Sequence of chain 1.A:
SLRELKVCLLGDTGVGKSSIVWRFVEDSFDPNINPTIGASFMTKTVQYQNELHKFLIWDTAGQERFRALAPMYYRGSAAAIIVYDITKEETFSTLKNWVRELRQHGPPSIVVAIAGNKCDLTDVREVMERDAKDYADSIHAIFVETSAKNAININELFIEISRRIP

Binding-site contacts:
Ligand atom O1A contacts residue SER19 of chain 1.A at 3.5 Å (h-bond).
Ligand atom O3A contacts residue GLY17 of chain 1.A at 3.1 Å (h-bond).
Ligand atom N1 contacts residue LYS150 of chain 1.A at 3.6 Å.
Ligand atom O6 contacts residue LYS119 of chain 1.A at 3.5 Å.
Ligand atom O1A contacts residue SER20 of chain 1.A at 2.8 Å (h-bond).
Ligand atom O6 contacts residue SER148 of chain 1.A at 3.4 Å.
Ligand atom O1B contacts residue LYS18 of chain 1.A at 2.8 Å (salt-bridge).
Ligand atom O1B contacts residue GLY17 of chain 1.A at 3.0 Å (h-bond).
Ligand atom N3B contacts residue MG1 of chain 1.B at 3.5 Å.
Ligand atom O2A contacts residue ILE34 of chain 1.A at 3.5 Å.
Ligand atom O2B contacts residue SER19 of chain 1.A at 3.0 Å (h-bond).
Ligand atom N2 contacts residue ASP121 of chain 1.A at 3.0 Å (salt-bridge).
Ligand atom O6 contacts residue ASN118 of chain 1.A at 3.5 Å (h-bond).
Ligand atom N7 contacts residue ASN118 of chain 1.A at 3.1 Å (h-bond).
Ligand atom O2G contacts residue MG1 of chain 1.B at 1.9 Å.
Ligand atom O1G contacts residue PRO36 of chain 1.A at 3.5 Å.
Ligand atom N1 contacts residue ASP121 of chain 1.A at 2.8 Å (salt-bridge).
Ligand atom C8 contacts residue SER20 of chain 1.A at 3.2 Å.
Ligand atom O2B contacts residue MG1 of chain 1.B at 2.1 Å.
Ligand atom N3B contacts residue GLY15 of chain 1.A at 3.1 Å (h-bond).
Ligand atom O2G contacts residue THR37 of chain 1.A at 2.9 Å (h-bond).
Ligand atom O3' contacts residue PRO32 of chain 1.A at 2.9 Å (h-bond).
Ligand atom O1G contacts residue THR14 of chain 1.A at 2.7 Å.
Ligand atom PG contacts residue MG1 of chain 1.B at 3.2 Å.
Ligand atom O2' contacts residue PRO32 of chain 1.A at 3.2 Å.
Ligand atom N2 contacts residue LYS150 of chain 1.A at 3.5 Å.
Ligand atom N7 contacts residue SER20 of chain 1.A at 3.5 Å.
Ligand atom O3G contacts residue THR14 of chain 1.A at 3.4 Å.
Ligand atom O4' contacts residue LYS119 of chain 1.A at 3.3 Å (salt-bridge).
Ligand atom O6 contacts residue LYS150 of chain 1.A at 3.4 Å (salt-bridge).
Ligand atom O3G contacts residue LYS18 of chain 1.A at 2.8 Å (salt-bridge).
Ligand atom O1A contacts residue GLY17 of chain 1.A at 3.4 Å.
Ligand atom O6 contacts residue ALA149 of chain 1.A at 2.9 Å (h-bond).
Ligand atom C5' contacts residue GLY15 of chain 1.A at 3.6 Å.
Ligand atom PB contacts residue MG1 of chain 1.B at 3.3 Å.
Ligand atom O6 contacts residue ASP121 of chain 1.A at 3.5 Å (salt-bridge).
Ligand atom O2' contacts residue PHE30 of chain 1.A at 3.3 Å.
Ligand atom O3G contacts residue GLY63 of chain 1.A at 2.9 Å (h-bond).
Ligand atom O2' contacts residue ASP31 of chain 1.A at 3.1 Å (salt-bridge).
Ligand atom O1B contacts residue VAL16 of chain 1.A at 3.4 Å (h-bond).

This protein binds this small molecule.
Small molecule (SMILES): Nc1nc2c(ncn2[C@@H]2O[C@H](CO[P](=O)(O)O[P](=O)(O)NP(=O)(O)O)[C@@H](O)[C@H]2O)c(=O)[nH]1